Sequence of chain 1.D:
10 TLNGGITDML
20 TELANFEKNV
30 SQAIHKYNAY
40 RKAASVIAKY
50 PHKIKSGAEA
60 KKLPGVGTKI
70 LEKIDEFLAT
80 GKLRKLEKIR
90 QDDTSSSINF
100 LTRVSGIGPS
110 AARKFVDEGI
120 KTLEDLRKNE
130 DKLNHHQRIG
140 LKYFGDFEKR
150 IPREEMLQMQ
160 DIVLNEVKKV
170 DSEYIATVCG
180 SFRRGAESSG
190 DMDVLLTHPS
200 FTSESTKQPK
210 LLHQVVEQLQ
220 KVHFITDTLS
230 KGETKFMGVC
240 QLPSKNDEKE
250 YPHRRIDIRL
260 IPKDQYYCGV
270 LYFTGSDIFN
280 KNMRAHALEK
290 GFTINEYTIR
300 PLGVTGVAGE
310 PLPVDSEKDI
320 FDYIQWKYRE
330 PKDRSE

A small-molecule ligand and the protein it binds are described below.
Small molecule (SMILES): Cc1cn([C@H]2C[C@H](O[P](=O)(O)OC[C@H]3O[C@@H](n4ccc(N)nc4=O)C[C@@H]3O[P](=O)(O)OC[C@H]3O[C@@H](n4cnc5c(=O)nc(N)[nH]c54)C[C@@H]3O[P](=O)(O)OC[C@H]3O[C@@H](n4cnc5c(=O)nc(N)[nH]c54)C[C@@H]3O)[C@@H](CO[P](=O)(O)O[C@H]3C[C@H](n4cnc5c(=O)nc(N)[nH]c54)O[C@@H]3COP(=O)(O)O)O2)c(=O)[nH]c1=O

Binding-site contacts:
Ligand atom C4' contacts residue GLY64 of chain 1.D at 3.2 Å.
Ligand atom N3 contacts residue ALA38 of chain 1.D at 3.6 Å.
Ligand atom O3' contacts residue GLY64 of chain 1.D at 3.5 Å.
Ligand atom OP1 contacts residue THR67 of chain 1.D at 3.6 Å.
Ligand atom OP1 contacts residue LYS68 of chain 1.D at 3.2 Å.
Ligand atom OP2 contacts residue VAL65 of chain 1.D at 3.7 Å.
Ligand atom OP1 contacts residue PRO63 of chain 1.D at 3.5 Å.
Ligand atom OP1 contacts residue GLY64 of chain 1.D at 2.8 Å (h-bond).
Ligand atom C5' contacts residue GLY64 of chain 1.D at 3.2 Å.
Ligand atom O5' contacts residue LYS35 of chain 1.D at 3.9 Å.
Ligand atom OP1 contacts residue NA1 of chain 1.F at 2.4 Å (h-bond).
Ligand atom P contacts residue LYS68 of chain 1.D at 3.9 Å.
Ligand atom OP2 contacts residue LYS35 of chain 1.D at 3.5 Å (salt-bridge).
Ligand atom P contacts residue ILE69 of chain 1.D at 3.9 Å.
Ligand atom OP2 contacts residue LYS68 of chain 1.D at 3.2 Å.
Ligand atom C5' contacts residue GLY66 of chain 1.D at 3.6 Å.
Ligand atom OP2 contacts residue THR67 of chain 1.D at 3.9 Å.
Ligand atom OP2 contacts residue LYS68 of chain 1.D at 3.5 Å (salt-bridge).
Ligand atom C6 contacts residue HIS34 of chain 1.D at 3.8 Å.
Ligand atom O3' contacts residue ILE69 of chain 1.D at 3.5 Å.
Ligand atom O6 contacts residue HIS34 of chain 1.D at 3.6 Å.
Ligand atom C3' contacts residue GLY64 of chain 1.D at 3.9 Å.
Ligand atom P contacts residue GLY64 of chain 1.D at 3.8 Å.
Ligand atom OP1 contacts residue ILE69 of chain 1.D at 3.0 Å (h-bond).
Ligand atom OP1 contacts residue VAL65 of chain 1.D at 3.4 Å (h-bond).
Ligand atom OP1 contacts residue LEU62 of chain 1.D at 3.6 Å.
Ligand atom C1' contacts residue ALA38 of chain 1.D at 3.9 Å (hydrophobic).
Ligand atom P contacts residue LYS35 of chain 1.D at 3.6 Å.
Ligand atom O4' contacts residue ALA38 of chain 1.D at 3.4 Å.
Ligand atom OP1 contacts residue GLY66 of chain 1.D at 2.8 Å (h-bond).
Ligand atom OP3 contacts residue LYS35 of chain 1.D at 2.6 Å (salt-bridge).
Ligand atom C3' contacts residue GLY66 of chain 1.D at 3.7 Å.
Ligand atom C5' contacts residue TYR39 of chain 1.D at 3.6 Å (hydrophobic).
Ligand atom P contacts residue GLY66 of chain 1.D at 3.7 Å.
Ligand atom OP2 contacts residue NA1 of chain 1.F at 3.7 Å.
Ligand atom P contacts residue VAL65 of chain 1.D at 3.9 Å.
Ligand atom O5' contacts residue GLY66 of chain 1.D at 3.6 Å.
Ligand atom OP1 contacts residue LYS68 of chain 1.D at 3.6 Å (salt-bridge).
Ligand atom P contacts residue NA1 of chain 1.F at 3.5 Å.
Ligand atom OP2 contacts residue GLY66 of chain 1.D at 3.7 Å.